Binding-site contacts:
Ligand atom C4 contacts residue TYR39 of chain 1.D at 3.4 Å (hydrophobic).
Ligand atom O2 contacts residue GLN31 of chain 1.D at 3.2 Å (h-bond).
Ligand atom O6 contacts residue TYR43 of chain 1.D at 3.8 Å.
Ligand atom C5 contacts residue ASN35 of chain 1.D at 4.0 Å.
Ligand atom C5 contacts residue ASP33 of chain 1.D at 3.6 Å.
Ligand atom O3 contacts residue ASP33 of chain 1.D at 3.8 Å.
Ligand atom O4 contacts residue TYR43 of chain 1.D at 2.8 Å (h-bond).
Ligand atom C5 contacts residue VAL37 of chain 1.D at 4.0 Å (hydrophobic).
Ligand atom O3 contacts residue TYR39 of chain 1.D at 3.8 Å.
Ligand atom O5 contacts residue GLN46 of chain 1.D at 3.4 Å (h-bond).
Ligand atom C6 contacts residue TYR39 of chain 1.D at 4.0 Å (hydrophobic).
Ligand atom C2 contacts residue TYR39 of chain 1.D at 4.1 Å (hydrophobic).
Ligand atom C4 contacts residue GLN31 of chain 1.D at 4.1 Å.
Ligand atom C1 contacts residue ASN35 of chain 1.D at 3.6 Å.
Ligand atom O2 contacts residue ASP33 of chain 1.D at 2.6 Å (salt-bridge).
Ligand atom O4 contacts residue ASP33 of chain 1.D at 3.6 Å.
Ligand atom C1 contacts residue TYR39 of chain 1.D at 4.1 Å (hydrophobic).
Ligand atom C6 contacts residue GLY44 of chain 1.D at 4.0 Å.
Ligand atom C2 contacts residue GLN31 of chain 1.D at 4.0 Å.
Ligand atom C3 contacts residue GLN46 of chain 1.D at 4.0 Å.
Ligand atom C4 contacts residue TYR43 of chain 1.D at 3.4 Å (hydrophobic).
Ligand atom O4 contacts residue GLY44 of chain 1.D at 3.2 Å.
Ligand atom C2 contacts residue ASN35 of chain 1.D at 3.8 Å.
Ligand atom O6 contacts residue GLN46 of chain 1.D at 3.5 Å.
Ligand atom O2 contacts residue ASN35 of chain 1.D at 2.9 Å (h-bond).
Ligand atom C4 contacts residue ASP33 of chain 1.D at 4.0 Å.
Ligand atom O3 contacts residue GLN31 of chain 1.D at 3.1 Å (h-bond).
Ligand atom O6 contacts residue GLY44 of chain 1.D at 3.8 Å.
Ligand atom C2 contacts residue ASP33 of chain 1.D at 3.3 Å.
Ligand atom C3 contacts residue ASP33 of chain 1.D at 4.1 Å.
Ligand atom C6 contacts residue ASN35 of chain 1.D at 4.1 Å.
Ligand atom O4 contacts residue TYR39 of chain 1.D at 2.6 Å (h-bond).
Ligand atom C6 contacts residue VAL37 of chain 1.D at 3.6 Å (hydrophobic).
Ligand atom C6 contacts residue GLN46 of chain 1.D at 3.9 Å.
Ligand atom O4 contacts residue TRP45 of chain 1.D at 3.1 Å (h-bond).
Ligand atom C6 contacts residue TRP45 of chain 1.D at 4.0 Å (hydrophobic).
Ligand atom C3 contacts residue GLN31 of chain 1.D at 3.6 Å.
Ligand atom C6 contacts residue LEU38 of chain 1.D at 3.5 Å (hydrophobic).
Ligand atom O5 contacts residue ASN35 of chain 1.D at 3.1 Å (h-bond).
Ligand atom C1 contacts residue GLN31 of chain 1.D at 4.1 Å.

The protein below binds the small molecule below.
Small molecule (SMILES): OC[C@H]1O[C@H](OC[C@H]2O[C@H](O)[C@@H](O)[C@@H](O[C@H]3O[C@H](CO)[C@@H](O)[C@H](O)[C@@H]3O)[C@@H]2O)[C@@H](O)[C@@H](O)[C@@H]1O

Sequence of chain 1.D:
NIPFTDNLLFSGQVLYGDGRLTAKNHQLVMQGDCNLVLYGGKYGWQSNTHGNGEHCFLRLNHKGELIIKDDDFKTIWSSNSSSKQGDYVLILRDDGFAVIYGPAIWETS